Binding-site contacts:
Ligand atom C1 contacts residue THR248 of chain 1.E at 3.0 Å.
Ligand atom C5 contacts residue ASN246 of chain 1.E at 3.6 Å.
Ligand atom O7 contacts residue ASN246 of chain 1.E at 3.8 Å.
Ligand atom N2 contacts residue ASN246 of chain 1.E at 2.9 Å (h-bond).
Ligand atom O6 contacts residue ASN249 of chain 1.E at 4.2 Å.
Ligand atom C6 contacts residue THR248 of chain 1.E at 4.1 Å.
Ligand atom C2 contacts residue ASN246 of chain 1.E at 2.5 Å.
Ligand atom C2 contacts residue THR248 of chain 1.E at 4.3 Å.
Ligand atom O5 contacts residue ASN249 of chain 1.E at 3.5 Å.
Ligand atom C6 contacts residue ASN249 of chain 1.E at 4.5 Å.
Ligand atom C1 contacts residue ASN246 of chain 1.E at 1.4 Å.
Ligand atom C1 contacts residue ASN249 of chain 1.E at 4.1 Å.
Ligand atom C5 contacts residue THR248 of chain 1.E at 3.4 Å.
Ligand atom O5 contacts residue THR248 of chain 1.E at 3.1 Å (h-bond).
Ligand atom O5 contacts residue ASN246 of chain 1.E at 2.4 Å (h-bond).
Ligand atom C3 contacts residue ASN246 of chain 1.E at 3.8 Å.
Ligand atom C7 contacts residue ASN246 of chain 1.E at 3.6 Å.
Ligand atom C4 contacts residue ASN246 of chain 1.E at 4.2 Å.

A small-molecule ligand and the protein it binds are described below.
Small molecule (SMILES): CC(=O)N[C@H]1[C@H](O[C@H]2[C@H](O)[C@@H](NC(C)=O)CO[C@@H]2CO)O[C@H](CO)[C@@H](O[C@@H]2O[C@H](CO)[C@@H](O)[C@H](O)[C@@H]2O)[C@@H]1O

Sequence of chain 1.E:
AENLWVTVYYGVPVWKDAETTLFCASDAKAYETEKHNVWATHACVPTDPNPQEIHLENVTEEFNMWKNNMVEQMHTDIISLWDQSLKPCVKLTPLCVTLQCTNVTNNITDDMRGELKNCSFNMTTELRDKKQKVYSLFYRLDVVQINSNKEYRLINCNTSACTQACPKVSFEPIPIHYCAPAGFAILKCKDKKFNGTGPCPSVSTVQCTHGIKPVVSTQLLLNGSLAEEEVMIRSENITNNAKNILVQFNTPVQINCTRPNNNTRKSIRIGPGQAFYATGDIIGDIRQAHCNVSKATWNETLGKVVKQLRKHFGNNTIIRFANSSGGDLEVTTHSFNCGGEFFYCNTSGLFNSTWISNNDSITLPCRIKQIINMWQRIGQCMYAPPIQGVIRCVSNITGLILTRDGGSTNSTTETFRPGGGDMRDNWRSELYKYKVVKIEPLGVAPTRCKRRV